A protein and the small-molecule ligand that binds it are described below.
Small molecule (SMILES): CC(=O)N[C@H]1[C@H](O[C@H]2[C@H](O)[C@@H](NC(C)=O)CO[C@@H]2CO)O[C@H](CO)[C@@H](O[C@@H]2O[C@H](CO)[C@@H](O)[C@H](O)[C@@H]2O)[C@@H]1O

Sequence of chain 1.J:
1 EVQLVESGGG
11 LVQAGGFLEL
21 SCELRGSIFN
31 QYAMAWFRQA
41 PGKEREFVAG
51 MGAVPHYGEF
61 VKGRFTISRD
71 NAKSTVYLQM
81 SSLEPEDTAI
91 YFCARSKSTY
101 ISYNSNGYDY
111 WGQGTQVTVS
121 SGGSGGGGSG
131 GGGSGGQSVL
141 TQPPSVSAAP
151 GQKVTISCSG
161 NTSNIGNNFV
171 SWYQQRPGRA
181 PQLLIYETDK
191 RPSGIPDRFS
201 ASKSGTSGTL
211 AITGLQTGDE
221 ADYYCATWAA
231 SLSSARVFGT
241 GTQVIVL

Binding-site contacts:
Ligand atom C4 contacts residue ASN167 of chain 1.C at 4.2 Å.
Ligand atom O4 contacts residue LYS62 of chain 1.J at 4.3 Å.
Ligand atom C3 contacts residue ASN167 of chain 1.C at 3.8 Å.
Ligand atom C1 contacts residue ASN167 of chain 1.C at 1.4 Å.
Ligand atom C3 contacts residue GLY63 of chain 1.J at 4.0 Å.
Ligand atom C4 contacts residue GLY63 of chain 1.J at 4.5 Å.
Ligand atom C7 contacts residue ASN167 of chain 1.C at 3.4 Å.
Ligand atom O5 contacts residue ARG162 of chain 1.C at 2.9 Å (salt-bridge).
Ligand atom C5 contacts residue ASN167 of chain 1.C at 3.6 Å.
Ligand atom C6 contacts residue VAL144 of chain 1.C at 4.4 Å (hydrophobic).
Ligand atom O5 contacts residue ASN167 of chain 1.C at 2.3 Å (h-bond).
Ligand atom C5 contacts residue GLY63 of chain 1.J at 4.5 Å.
Ligand atom O6 contacts residue ARG162 of chain 1.C at 3.9 Å.
Ligand atom O4 contacts residue GLY63 of chain 1.J at 3.7 Å.
Ligand atom C1 contacts residue ARG162 of chain 1.C at 3.7 Å.
Ligand atom O3 contacts residue GLY63 of chain 1.J at 4.4 Å.
Ligand atom N2 contacts residue ASN167 of chain 1.C at 3.0 Å (h-bond).
Ligand atom O7 contacts residue ASN167 of chain 1.C at 3.3 Å (h-bond).
Ligand atom C8 contacts residue ASN167 of chain 1.C at 4.2 Å.
Ligand atom C2 contacts residue ASN167 of chain 1.C at 2.5 Å.
Ligand atom C6 contacts residue ARG162 of chain 1.C at 3.6 Å.
Ligand atom O6 contacts residue GLY63 of chain 1.J at 4.3 Å.
Ligand atom C5 contacts residue ARG162 of chain 1.C at 3.8 Å.

Sequence of chain 1.C:
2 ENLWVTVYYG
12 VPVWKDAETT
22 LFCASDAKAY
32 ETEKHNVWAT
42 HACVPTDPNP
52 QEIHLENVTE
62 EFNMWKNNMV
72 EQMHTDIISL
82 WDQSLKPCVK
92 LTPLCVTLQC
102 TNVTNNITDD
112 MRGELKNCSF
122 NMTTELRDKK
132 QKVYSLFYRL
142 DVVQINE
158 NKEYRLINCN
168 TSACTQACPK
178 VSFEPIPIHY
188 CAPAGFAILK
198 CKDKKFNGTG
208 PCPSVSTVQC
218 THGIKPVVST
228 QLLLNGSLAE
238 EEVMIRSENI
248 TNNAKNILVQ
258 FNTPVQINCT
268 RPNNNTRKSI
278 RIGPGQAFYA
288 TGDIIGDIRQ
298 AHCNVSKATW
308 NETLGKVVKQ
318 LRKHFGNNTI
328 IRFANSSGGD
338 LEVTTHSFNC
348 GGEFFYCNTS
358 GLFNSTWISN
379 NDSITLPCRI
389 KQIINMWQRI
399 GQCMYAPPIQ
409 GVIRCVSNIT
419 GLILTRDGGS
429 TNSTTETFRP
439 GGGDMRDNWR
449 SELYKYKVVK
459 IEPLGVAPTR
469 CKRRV